The small molecule below binds the protein below.
Small molecule (SMILES): CC(C)C[C@H](NC(=O)[C@H](Cc1ccc(O)cc1)NC(=O)[C@H](CCC(N)=O)NC(=O)CN)C(=O)O

Binding-site contacts:
Ligand atom CA contacts residue ASP144 of chain 1.G at 3.5 Å.
Ligand atom CE2 contacts residue ARG26 of chain 1.H at 3.2 Å.
Ligand atom O contacts residue LYS28 of chain 1.H at 4.0 Å.
Ligand atom OE1 contacts residue SER146 of chain 1.G at 3.0 Å.
Ligand atom CE1 contacts residue GLY23 of chain 1.H at 3.3 Å.
Ligand atom CA contacts residue GLY66 of chain 1.H at 3.5 Å.
Ligand atom CG contacts residue ARG26 of chain 1.H at 3.1 Å.
Ligand atom CE1 contacts residue ARG26 of chain 1.H at 3.8 Å.
Ligand atom CZ contacts residue ARG26 of chain 1.H at 3.4 Å.
Ligand atom CD2 contacts residue ARG26 of chain 1.H at 3.7 Å.
Ligand atom N contacts residue LYS67 of chain 1.H at 3.6 Å.
Ligand atom CG contacts residue ASN69 of chain 1.H at 3.7 Å.
Ligand atom CD2 contacts residue LYS28 of chain 1.H at 4.0 Å.
Ligand atom CD2 contacts residue PRO46 of chain 1.H at 3.9 Å (hydrophobic).
Ligand atom NE2 contacts residue ILE147 of chain 1.G at 3.3 Å.
Ligand atom CB contacts residue LYS67 of chain 1.H at 3.8 Å.
Ligand atom CD1 contacts residue GLY23 of chain 1.H at 3.7 Å.
Ligand atom CB contacts residue PHE68 of chain 1.H at 3.0 Å (hydrophobic).
Ligand atom OXT contacts residue LYS52 of chain 1.H at 4.1 Å.
Ligand atom CD contacts residue ILE147 of chain 1.G at 4.1 Å (hydrophobic).
Ligand atom C contacts residue LYS52 of chain 1.H at 4.0 Å.
Ligand atom CG contacts residue LYS67 of chain 1.H at 3.6 Å.
Ligand atom OE1 contacts residue GLY145 of chain 1.G at 2.6 Å (h-bond).
Ligand atom O contacts residue ASN45 of chain 1.H at 3.1 Å (h-bond).
Ligand atom OXT contacts residue PHE68 of chain 1.H at 3.6 Å.
Ligand atom CD contacts residue GLY145 of chain 1.G at 3.7 Å.
Ligand atom OE1 contacts residue ILE147 of chain 1.G at 3.5 Å (h-bond).
Ligand atom N contacts residue GLY66 of chain 1.H at 3.7 Å.
Ligand atom O contacts residue SER146 of chain 1.G at 3.4 Å (h-bond).
Ligand atom CD contacts residue SER146 of chain 1.G at 4.0 Å.
Ligand atom CA contacts residue LYS67 of chain 1.H at 3.8 Å.
Ligand atom CD contacts residue PHE68 of chain 1.H at 3.9 Å (hydrophobic).
Ligand atom NE2 contacts residue PHE68 of chain 1.H at 3.2 Å.
Ligand atom CB contacts residue ARG26 of chain 1.H at 3.4 Å.
Ligand atom CD1 contacts residue ARG26 of chain 1.H at 3.1 Å.
Ligand atom N contacts residue ASP144 of chain 1.G at 2.3 Å (salt-bridge).
Ligand atom O contacts residue LYS52 of chain 1.H at 3.3 Å.
Ligand atom CG contacts residue PHE68 of chain 1.H at 3.2 Å (hydrophobic).
Ligand atom OXT contacts residue PHE71 of chain 1.H at 4.0 Å.
Ligand atom OH contacts residue ARG26 of chain 1.H at 2.8 Å (salt-bridge).

Sequence of chain 1.H:
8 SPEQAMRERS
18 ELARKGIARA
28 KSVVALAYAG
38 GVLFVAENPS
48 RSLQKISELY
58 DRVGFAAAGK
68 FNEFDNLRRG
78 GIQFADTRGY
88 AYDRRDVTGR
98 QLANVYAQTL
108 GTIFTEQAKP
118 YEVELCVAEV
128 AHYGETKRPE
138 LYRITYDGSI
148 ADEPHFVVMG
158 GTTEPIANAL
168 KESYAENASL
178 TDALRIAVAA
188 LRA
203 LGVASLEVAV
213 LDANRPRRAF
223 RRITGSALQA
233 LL

Sequence of chain 1.G:
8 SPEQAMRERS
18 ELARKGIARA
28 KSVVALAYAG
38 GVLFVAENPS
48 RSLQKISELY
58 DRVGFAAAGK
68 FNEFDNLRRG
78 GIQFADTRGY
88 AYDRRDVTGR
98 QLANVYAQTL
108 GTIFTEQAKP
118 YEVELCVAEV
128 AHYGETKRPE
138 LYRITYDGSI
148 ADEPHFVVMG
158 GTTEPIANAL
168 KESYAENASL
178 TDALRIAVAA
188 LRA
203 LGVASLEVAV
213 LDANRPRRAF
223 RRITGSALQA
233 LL